A protein and the small-molecule ligand that binds it are described below.
Small molecule (SMILES): CC(C)[C@H](NC(=O)[C@@H](NC(=O)[C@H](C)NC(=O)[C@@H]1CCCN1C(=O)[C@@H](N)Cc1ccccc1)[C@@H](C)OP(=O)(O)O)C(=O)O

Sequence of chain 1.A:
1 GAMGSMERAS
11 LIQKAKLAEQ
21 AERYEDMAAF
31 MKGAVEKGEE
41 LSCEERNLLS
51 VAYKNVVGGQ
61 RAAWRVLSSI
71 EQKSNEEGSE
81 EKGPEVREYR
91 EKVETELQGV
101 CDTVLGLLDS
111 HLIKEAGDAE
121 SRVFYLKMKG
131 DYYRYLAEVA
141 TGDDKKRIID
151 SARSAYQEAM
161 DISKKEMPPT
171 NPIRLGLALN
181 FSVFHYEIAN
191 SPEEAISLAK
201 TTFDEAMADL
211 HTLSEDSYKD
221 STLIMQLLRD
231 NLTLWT

Binding-site contacts:
Ligand atom O contacts residue LYS54 of chain 1.A at 3.4 Å (salt-bridge).
Ligand atom CG contacts residue VAL183 of chain 1.A at 3.7 Å (hydrophobic).
Ligand atom P contacts residue ARG134 of chain 1.A at 3.8 Å.
Ligand atom CG2 contacts residue ARG134 of chain 1.A at 3.8 Å.
Ligand atom O3P contacts residue TYR135 of chain 1.A at 2.6 Å (h-bond).
Ligand atom N contacts residue LEU179 of chain 1.A at 3.9 Å.
Ligand atom O1P contacts residue ARG61 of chain 1.A at 2.9 Å (salt-bridge).
Ligand atom CG2 contacts residue GLY176 of chain 1.A at 3.6 Å.
Ligand atom C contacts residue ASN231 of chain 1.A at 3.9 Å.
Ligand atom C contacts residue LYS127 of chain 1.A at 3.7 Å.
Ligand atom CB contacts residue ARG65 of chain 1.A at 3.6 Å.
Ligand atom OXT contacts residue NUO1 of chain 1.D at 3.8 Å.
Ligand atom CA contacts residue ASN231 of chain 1.A at 3.6 Å.
Ligand atom O contacts residue LYS127 of chain 1.A at 2.8 Å (salt-bridge).
Ligand atom O3P contacts residue ARG134 of chain 1.A at 2.8 Å (salt-bridge).
Ligand atom C contacts residue ASN231 of chain 1.A at 3.7 Å.
Ligand atom CG2 contacts residue NUO1 of chain 1.D at 3.9 Å.
Ligand atom CB contacts residue ASN231 of chain 1.A at 3.6 Å.
Ligand atom CA contacts residue ASN231 of chain 1.A at 3.8 Å.
Ligand atom C contacts residue ASN180 of chain 1.A at 3.6 Å.
Ligand atom O contacts residue LEU179 of chain 1.A at 3.5 Å.
Ligand atom O contacts residue VAL183 of chain 1.A at 3.6 Å.
Ligand atom O contacts residue ASN231 of chain 1.A at 3.0 Å (h-bond).
Ligand atom O2P contacts residue ARG134 of chain 1.A at 2.9 Å (salt-bridge).
Ligand atom O1P contacts residue LYS54 of chain 1.A at 3.3 Å (salt-bridge).
Ligand atom O2P contacts residue ARG61 of chain 1.A at 3.0 Å (salt-bridge).
Ligand atom P contacts residue ARG61 of chain 1.A at 3.6 Å.
Ligand atom CB contacts residue TRP235 of chain 1.A at 3.9 Å (hydrophobic).
Ligand atom P contacts residue TYR135 of chain 1.A at 3.7 Å.
Ligand atom CG2 contacts residue ASN180 of chain 1.A at 3.6 Å.
Ligand atom OXT contacts residue LYS54 of chain 1.A at 3.8 Å.
Ligand atom CA contacts residue LEU179 of chain 1.A at 3.8 Å (hydrophobic).
Ligand atom CB contacts residue ASN231 of chain 1.A at 3.7 Å.
Ligand atom N contacts residue ASN180 of chain 1.A at 3.0 Å (h-bond).
Ligand atom N contacts residue ASN231 of chain 1.A at 2.9 Å (h-bond).
Ligand atom CG1 contacts residue LEU227 of chain 1.A at 3.5 Å (hydrophobic).
Ligand atom CB contacts residue ASN180 of chain 1.A at 3.2 Å.
Ligand atom CG2 contacts residue VAL183 of chain 1.A at 3.7 Å (hydrophobic).
Ligand atom CA contacts residue ASN180 of chain 1.A at 3.2 Å.
Ligand atom O contacts residue ASN180 of chain 1.A at 2.9 Å (h-bond).